The protein below binds the small molecule below.
Small molecule (SMILES): CC(=O)N[C@@H]1[C@@H](O)[C@H](O)[C@@H](CO)O[C@H]1O

Binding-site contacts:
Ligand atom C6 contacts residue TYR276 of chain 1.C at 4.4 Å (hydrophobic).
Ligand atom O6 contacts residue TYR276 of chain 1.C at 4.4 Å.
Ligand atom C1 contacts residue ASN273 of chain 1.C at 1.4 Å.
Ligand atom C3 contacts residue ASN273 of chain 1.C at 3.8 Å.
Ligand atom C5 contacts residue THR275 of chain 1.C at 4.2 Å.
Ligand atom C1 contacts residue THR275 of chain 1.C at 3.9 Å.
Ligand atom C2 contacts residue ASN273 of chain 1.C at 2.4 Å.
Ligand atom C7 contacts residue ASN273 of chain 1.C at 3.6 Å.
Ligand atom C1 contacts residue TYR276 of chain 1.C at 4.4 Å (hydrophobic).
Ligand atom O5 contacts residue TYR276 of chain 1.C at 3.8 Å.
Ligand atom O7 contacts residue ASN273 of chain 1.C at 3.9 Å.
Ligand atom C6 contacts residue THR275 of chain 1.C at 4.2 Å.
Ligand atom O5 contacts residue THR275 of chain 1.C at 4.0 Å.
Ligand atom C4 contacts residue ASN273 of chain 1.C at 4.2 Å.
Ligand atom C5 contacts residue ASN273 of chain 1.C at 3.7 Å.
Ligand atom O5 contacts residue ASN273 of chain 1.C at 2.4 Å (h-bond).
Ligand atom N2 contacts residue ASN273 of chain 1.C at 2.9 Å (h-bond).

Sequence of chain 1.C:
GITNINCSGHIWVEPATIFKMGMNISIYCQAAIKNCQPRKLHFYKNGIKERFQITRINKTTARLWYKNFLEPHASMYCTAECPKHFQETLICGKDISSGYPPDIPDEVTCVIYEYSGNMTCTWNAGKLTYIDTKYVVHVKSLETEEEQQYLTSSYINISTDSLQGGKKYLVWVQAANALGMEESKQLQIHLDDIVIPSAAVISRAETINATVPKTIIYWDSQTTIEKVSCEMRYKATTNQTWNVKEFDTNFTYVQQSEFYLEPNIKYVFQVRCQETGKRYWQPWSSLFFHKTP